Sequence of chain 12.A:
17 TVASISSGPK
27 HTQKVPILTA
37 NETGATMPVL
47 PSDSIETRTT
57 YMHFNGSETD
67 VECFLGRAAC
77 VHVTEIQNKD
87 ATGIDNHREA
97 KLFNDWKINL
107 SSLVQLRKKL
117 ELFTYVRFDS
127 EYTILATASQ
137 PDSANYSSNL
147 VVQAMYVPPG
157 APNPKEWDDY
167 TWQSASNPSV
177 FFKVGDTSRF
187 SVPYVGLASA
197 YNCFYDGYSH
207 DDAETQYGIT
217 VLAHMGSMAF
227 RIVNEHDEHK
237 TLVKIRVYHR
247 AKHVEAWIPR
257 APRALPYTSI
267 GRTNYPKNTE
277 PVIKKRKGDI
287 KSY

Sequence of chain 12.C:
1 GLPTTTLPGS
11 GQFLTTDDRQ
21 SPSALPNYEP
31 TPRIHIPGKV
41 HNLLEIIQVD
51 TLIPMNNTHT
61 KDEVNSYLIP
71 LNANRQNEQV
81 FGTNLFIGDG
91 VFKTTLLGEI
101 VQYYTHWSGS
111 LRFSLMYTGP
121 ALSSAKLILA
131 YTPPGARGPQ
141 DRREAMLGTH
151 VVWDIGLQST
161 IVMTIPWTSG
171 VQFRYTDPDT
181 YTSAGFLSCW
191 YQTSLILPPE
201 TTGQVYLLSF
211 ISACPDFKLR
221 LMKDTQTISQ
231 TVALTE

Binding-site contacts:
Ligand atom N3A contacts residue TYR152 of chain 12.A at 3.5 Å.
Ligand atom C5A contacts residue ALA150 of chain 12.A at 4.0 Å (hydrophobic).
Ligand atom O1B contacts residue TYR128 of chain 12.A at 3.4 Å (h-bond).
Ligand atom O1A contacts residue PHE186 of chain 12.A at 3.0 Å.
Ligand atom C5B contacts residue PHE186 of chain 12.A at 3.9 Å (hydrophobic).
Ligand atom C4 contacts residue LEU106 of chain 12.A at 3.5 Å (hydrophobic).
Ligand atom C3B contacts residue TYR152 of chain 12.A at 3.7 Å (hydrophobic).
Ligand atom C3C contacts residue TYR128 of chain 12.A at 3.4 Å (hydrophobic).
Ligand atom C4C contacts residue VAL188 of chain 12.A at 3.7 Å (hydrophobic).
Ligand atom C1C contacts residue TYR128 of chain 12.A at 3.9 Å (hydrophobic).
Ligand atom C6B contacts residue ILE104 of chain 12.A at 3.6 Å (hydrophobic).
Ligand atom C4C contacts residue VAL191 of chain 12.A at 3.0 Å (hydrophobic).
Ligand atom C1C contacts residue LEU106 of chain 12.A at 4.0 Å (hydrophobic).
Ligand atom N3A contacts residue PHE186 of chain 12.A at 4.0 Å.
Ligand atom C5B contacts residue TYR128 of chain 12.A at 4.0 Å (hydrophobic).
Ligand atom C2C contacts residue TYR197 of chain 12.A at 3.7 Å (hydrophobic).
Ligand atom C3B contacts residue VAL188 of chain 12.A at 3.8 Å (hydrophobic).
Ligand atom C4B contacts residue PHE186 of chain 12.A at 3.6 Å (hydrophobic).
Ligand atom C4A contacts residue PRO174 of chain 12.A at 3.1 Å (hydrophobic).
Ligand atom C5 contacts residue MET221 of chain 12.A at 3.6 Å (hydrophobic).
Ligand atom N3A contacts residue ALA24 of chain 12.C at 3.8 Å.
Ligand atom C5A contacts residue VAL176 of chain 12.A at 3.6 Å (hydrophobic).
Ligand atom C1B contacts residue ILE104 of chain 12.A at 4.0 Å (hydrophobic).
Ligand atom C2C contacts residue MET221 of chain 12.A at 4.0 Å (hydrophobic).
Ligand atom N3A contacts residue PRO174 of chain 12.A at 3.7 Å.
Ligand atom C5B contacts residue MET224 of chain 12.A at 3.8 Å (hydrophobic).
Ligand atom C5A contacts residue PHE186 of chain 12.A at 3.5 Å (hydrophobic).
Ligand atom C4B contacts residue TYR152 of chain 12.A at 3.8 Å (hydrophobic).
Ligand atom C2A contacts residue PHE186 of chain 12.A at 3.3 Å (hydrophobic).
Ligand atom C1B contacts residue TYR128 of chain 12.A at 3.6 Å (hydrophobic).
Ligand atom C5C contacts residue VAL191 of chain 12.A at 3.8 Å (hydrophobic).
Ligand atom C2A contacts residue TYR152 of chain 12.A at 3.6 Å (hydrophobic).
Ligand atom C1C contacts residue MET221 of chain 12.A at 4.0 Å (hydrophobic).
Ligand atom C1B contacts residue VAL188 of chain 12.A at 3.8 Å (hydrophobic).
Ligand atom C6B contacts residue TYR128 of chain 12.A at 3.3 Å (hydrophobic).
Ligand atom N2 contacts residue MET221 of chain 12.A at 3.4 Å (h-bond).
Ligand atom C5C contacts residue VAL188 of chain 12.A at 4.1 Å (hydrophobic).
Ligand atom O1B contacts residue ILE104 of chain 12.A at 3.9 Å.
Ligand atom C2B contacts residue VAL188 of chain 12.A at 3.5 Å (hydrophobic).
Ligand atom O1 contacts residue MET221 of chain 12.A at 2.5 Å (h-bond).

The small molecule below binds the protein below.
Small molecule (SMILES): Cc1cc(CCCCCOc2ccc(C3=NCCO3)cc2)on1